Binding-site contacts:
Ligand atom C50 contacts residue ALA81 of chain 1.A at 3.5 Å (hydrophobic).
Ligand atom C1 contacts residue TYR82 of chain 1.B at 3.6 Å (hydrophobic).
Ligand atom C4 contacts residue PHE46 of chain 1.B at 3.6 Å (hydrophobic).
Ligand atom O2 contacts residue ILE56 of chain 1.B at 3.0 Å (h-bond).
Ligand atom O4 contacts residue TYR26 of chain 1.B at 3.4 Å.
Ligand atom C38 contacts residue ASP79 of chain 1.A at 3.5 Å.
Ligand atom O10 contacts residue GLN53 of chain 1.B at 2.9 Å (h-bond).
Ligand atom C48 contacts residue ASP79 of chain 1.A at 3.6 Å.
Ligand atom O5 contacts residue ASP37 of chain 1.B at 3.1 Å (salt-bridge).
Ligand atom C27 contacts residue GLU54 of chain 1.B at 3.3 Å.
Ligand atom O6 contacts residue ASP37 of chain 1.B at 2.8 Å (salt-bridge).
Ligand atom O23 contacts residue TYR82 of chain 1.A at 3.4 Å.
Ligand atom O3 contacts residue TYR82 of chain 1.B at 2.8 Å (h-bond).
Ligand atom C3 contacts residue TRP59 of chain 1.B at 3.4 Å (hydrophobic).
Ligand atom O10 contacts residue GLU54 of chain 1.B at 2.8 Å (salt-bridge).
Ligand atom C9 contacts residue ASP37 of chain 1.B at 3.4 Å.
Ligand atom O4 contacts residue PHE99 of chain 1.B at 3.6 Å.
Ligand atom O3 contacts residue PHE99 of chain 1.B at 3.5 Å.
Ligand atom O4 contacts residue ASP37 of chain 1.B at 3.3 Å (salt-bridge).
Ligand atom C35 contacts residue PHE46 of chain 1.B at 3.4 Å (hydrophobic).
Ligand atom C34 contacts residue TYR82 of chain 1.B at 3.5 Å (hydrophobic).
Ligand atom C14 contacts residue TYR26 of chain 1.B at 3.6 Å (hydrophobic).
Ligand atom C13 contacts residue ASP37 of chain 1.B at 3.4 Å.
Ligand atom C10 contacts residue TYR82 of chain 1.B at 3.5 Å (hydrophobic).
Ligand atom C49 contacts residue TYR82 of chain 1.A at 3.5 Å (hydrophobic).
Ligand atom C22 contacts residue GLN53 of chain 1.B at 3.5 Å.
Ligand atom C43 contacts residue GLU54 of chain 1.A at 3.4 Å.
Ligand atom C44 contacts residue ALA81 of chain 1.B at 3.5 Å (hydrophobic).
Ligand atom N2 contacts residue ALA81 of chain 1.A at 3.1 Å (h-bond).
Ligand atom O5 contacts residue TYR26 of chain 1.B at 3.7 Å.
Ligand atom O2 contacts residue VAL55 of chain 1.B at 3.1 Å.
Ligand atom C41 contacts residue TYR82 of chain 1.B at 3.2 Å (hydrophobic).
Ligand atom O4 contacts residue PHE36 of chain 1.B at 3.5 Å.
Ligand atom C7 contacts residue TYR82 of chain 1.B at 3.5 Å (hydrophobic).
Ligand atom C4 contacts residue TRP59 of chain 1.B at 3.6 Å (hydrophobic).
Ligand atom O1 contacts residue TYR82 of chain 1.B at 3.7 Å.
Ligand atom C35 contacts residue TYR26 of chain 1.B at 3.5 Å (hydrophobic).
Ligand atom C44 contacts residue TYR82 of chain 1.B at 3.6 Å (hydrophobic).
Ligand atom C40 contacts residue PHE46 of chain 1.B at 3.4 Å (hydrophobic).
Ligand atom C49 contacts residue ALA81 of chain 1.A at 3.0 Å (hydrophobic).

Sequence of chain 1.B:
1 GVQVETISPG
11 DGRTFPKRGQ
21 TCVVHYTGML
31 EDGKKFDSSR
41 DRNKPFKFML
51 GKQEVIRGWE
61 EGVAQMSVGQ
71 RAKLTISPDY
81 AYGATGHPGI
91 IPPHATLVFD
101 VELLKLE

Sequence of chain 1.A:
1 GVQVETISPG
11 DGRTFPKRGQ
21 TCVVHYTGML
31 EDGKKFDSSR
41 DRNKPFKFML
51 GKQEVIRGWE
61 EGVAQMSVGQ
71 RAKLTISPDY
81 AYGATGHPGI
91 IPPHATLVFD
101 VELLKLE

The small molecule below binds the protein below.
Small molecule (SMILES): CO[C@H]1C[C@@H](C)C/C(C)=C/[C@@H](CCOC(=O)NCc2ccccc2)C(=O)C[C@H](O)[C@@H](C)[C@@H](/C(C)=C/[C@@H]2CC[C@@H](O)[C@H](OC)C2)OC(=O)[C@@H]2CCCCN2C(=O)C(=O)[C@]2(O)O[C@H]1[C@@H](OC)C[C@H]2C